Sequence of chain 1.B:
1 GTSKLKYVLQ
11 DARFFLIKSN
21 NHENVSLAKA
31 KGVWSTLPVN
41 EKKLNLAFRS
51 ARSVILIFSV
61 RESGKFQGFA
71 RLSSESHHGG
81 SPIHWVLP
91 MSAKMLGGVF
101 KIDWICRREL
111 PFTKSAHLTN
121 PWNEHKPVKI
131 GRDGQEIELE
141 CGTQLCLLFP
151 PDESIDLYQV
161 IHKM

Binding-site contacts:
Ligand atom C15 contacts residue ASN20 of chain 1.B at 3.7 Å.
Ligand atom C06 contacts residue LEU96 of chain 1.B at 4.0 Å (hydrophobic).
Ligand atom N05 contacts residue LEU96 of chain 1.B at 3.6 Å.
Ligand atom C12 contacts residue ASN20 of chain 1.B at 3.8 Å.
Ligand atom C02 contacts residue PRO88 of chain 1.B at 3.9 Å (hydrophobic).
Ligand atom C04 contacts residue TRP34 of chain 1.B at 3.7 Å (hydrophobic).
Ligand atom C10 contacts residue LYS18 of chain 1.B at 3.0 Å.
Ligand atom N18 contacts residue SER35 of chain 1.B at 3.9 Å.
Ligand atom C16 contacts residue MET91 of chain 1.B at 3.5 Å (hydrophobic).
Ligand atom N19 contacts residue SER19 of chain 1.B at 3.7 Å.
Ligand atom C13 contacts residue SO41 of chain 1.I at 3.8 Å.
Ligand atom C06 contacts residue TRP85 of chain 1.B at 3.5 Å (hydrophobic).
Ligand atom C10 contacts residue SO41 of chain 1.I at 3.9 Å.
Ligand atom N03 contacts residue ASN24 of chain 1.B at 2.9 Å (h-bond).
Ligand atom C08 contacts residue LYS18 of chain 1.B at 3.8 Å.
Ligand atom C15 contacts residue MET91 of chain 1.B at 3.2 Å (hydrophobic).
Ligand atom N05 contacts residue SER35 of chain 1.B at 2.7 Å (h-bond).
Ligand atom C17 contacts residue ASP133 of chain 1.B at 3.2 Å.
Ligand atom N09 contacts residue LYS18 of chain 1.B at 3.3 Å (salt-bridge).
Ligand atom N05 contacts residue TRP34 of chain 1.B at 3.5 Å.
Ligand atom C04 contacts residue SER35 of chain 1.B at 3.9 Å.
Ligand atom C06 contacts residue ASN24 of chain 1.B at 4.0 Å.
Ligand atom C10 contacts residue ASN20 of chain 1.B at 3.3 Å.
Ligand atom C11 contacts residue ASN20 of chain 1.B at 3.0 Å.
Ligand atom CL01 contacts residue SER19 of chain 1.B at 3.5 Å.
Ligand atom C07 contacts residue TRP34 of chain 1.B at 4.0 Å (hydrophobic).
Ligand atom C02 contacts residue ASN24 of chain 1.B at 3.4 Å.
Ligand atom C16 contacts residue ASN20 of chain 1.B at 2.9 Å.
Ligand atom C06 contacts residue SER35 of chain 1.B at 3.3 Å.
Ligand atom C06 contacts residue TRP34 of chain 1.B at 3.7 Å (hydrophobic).
Ligand atom CL01 contacts residue ASN21 of chain 1.B at 2.7 Å.
Ligand atom CL01 contacts residue ASN20 of chain 1.B at 3.5 Å.
Ligand atom N19 contacts residue ASN20 of chain 1.B at 3.1 Å (h-bond).
Ligand atom CL01 contacts residue ASN24 of chain 1.B at 2.9 Å.
Ligand atom C02 contacts residue SER19 of chain 1.B at 3.5 Å.
Ligand atom CL01 contacts residue PRO88 of chain 1.B at 3.3 Å.
Ligand atom C17 contacts residue LYS18 of chain 1.B at 3.8 Å.
Ligand atom C11 contacts residue SO41 of chain 1.I at 3.8 Å.
Ligand atom C12 contacts residue SO41 of chain 1.I at 2.9 Å.
Ligand atom C02 contacts residue ASN20 of chain 1.B at 3.6 Å.

A small-molecule ligand and the protein it binds are described below.
Small molecule (SMILES): CNc1nc(Cl)nc2c1ncn2Cc1ccccc1